Binding-site contacts:
Ligand atom O1A contacts residue LYS64 of chain 1.B at 3.2 Å (salt-bridge).
Ligand atom O3' contacts residue ASN141 of chain 1.B at 3.7 Å.
Ligand atom C5 contacts residue LEU191 of chain 1.B at 3.5 Å (hydrophobic).
Ligand atom O1G contacts residue PHE67 of chain 1.B at 3.1 Å (h-bond).
Ligand atom N3B contacts residue PHE67 of chain 1.B at 3.5 Å.
Ligand atom C2 contacts residue ILE62 of chain 1.B at 3.8 Å (hydrophobic).
Ligand atom O2G contacts residue SER66 of chain 1.B at 2.9 Å (h-bond).
Ligand atom N3 contacts residue LEU191 of chain 1.B at 3.8 Å.
Ligand atom C5' contacts residue GLY63 of chain 1.B at 3.6 Å.
Ligand atom PA contacts residue PHE67 of chain 1.B at 3.8 Å.
Ligand atom O5' contacts residue PHE67 of chain 1.B at 3.4 Å.
Ligand atom O4' contacts residue VAL70 of chain 1.B at 3.6 Å.
Ligand atom PG contacts residue SER66 of chain 1.B at 3.6 Å.
Ligand atom O3A contacts residue PHE67 of chain 1.B at 4.0 Å.
Ligand atom O1B contacts residue PHE67 of chain 1.B at 3.7 Å.
Ligand atom N3B contacts residue GLY65 of chain 1.B at 3.6 Å.
Ligand atom O1G contacts residue SER66 of chain 1.B at 3.3 Å (h-bond).
Ligand atom O2G contacts residue GLY65 of chain 1.B at 3.6 Å.
Ligand atom O1A contacts residue PHE67 of chain 1.B at 3.2 Å.
Ligand atom C6 contacts residue LEU191 of chain 1.B at 3.9 Å (hydrophobic).
Ligand atom N6 contacts residue GLU136 of chain 1.B at 2.9 Å (salt-bridge).
Ligand atom N3 contacts residue ILE62 of chain 1.B at 3.8 Å.
Ligand atom N6 contacts residue ALA83 of chain 1.B at 3.7 Å.
Ligand atom C4 contacts residue LEU191 of chain 1.B at 3.5 Å (hydrophobic).
Ligand atom N1 contacts residue LEU138 of chain 1.B at 3.0 Å (h-bond).
Ligand atom C4' contacts residue GLY63 of chain 1.B at 3.7 Å.
Ligand atom O2' contacts residue ASN141 of chain 1.B at 3.2 Å (h-bond).
Ligand atom O2' contacts residue LEU191 of chain 1.B at 3.9 Å.
Ligand atom O1B contacts residue ASP204 of chain 1.B at 3.4 Å (salt-bridge).
Ligand atom C6 contacts residue ALA83 of chain 1.B at 3.6 Å (hydrophobic).
Ligand atom C6 contacts residue GLU136 of chain 1.B at 3.9 Å.
Ligand atom O1A contacts residue GLY65 of chain 1.B at 3.1 Å.
Ligand atom N9 contacts residue LEU191 of chain 1.B at 3.8 Å.
Ligand atom C2 contacts residue LEU138 of chain 1.B at 3.4 Å (hydrophobic).
Ligand atom C1' contacts residue ILE62 of chain 1.B at 3.9 Å (hydrophobic).
Ligand atom C5' contacts residue PHE67 of chain 1.B at 3.6 Å (hydrophobic).
Ligand atom N6 contacts residue PHE135 of chain 1.B at 3.8 Å.
Ligand atom N1 contacts residue ALA83 of chain 1.B at 3.5 Å.
Ligand atom N7 contacts residue LEU191 of chain 1.B at 4.0 Å.
Ligand atom N1 contacts residue GLU136 of chain 1.B at 3.9 Å.

A small-molecule ligand and the protein it binds are described below.
Small molecule (SMILES): Nc1ncnc2c1ncn2[C@@H]1O[C@H](CO[P](=O)(O)O[P](=O)(O)NP(=O)(O)O)[C@@H](O)[C@H]1O

Sequence of chain 1.B:
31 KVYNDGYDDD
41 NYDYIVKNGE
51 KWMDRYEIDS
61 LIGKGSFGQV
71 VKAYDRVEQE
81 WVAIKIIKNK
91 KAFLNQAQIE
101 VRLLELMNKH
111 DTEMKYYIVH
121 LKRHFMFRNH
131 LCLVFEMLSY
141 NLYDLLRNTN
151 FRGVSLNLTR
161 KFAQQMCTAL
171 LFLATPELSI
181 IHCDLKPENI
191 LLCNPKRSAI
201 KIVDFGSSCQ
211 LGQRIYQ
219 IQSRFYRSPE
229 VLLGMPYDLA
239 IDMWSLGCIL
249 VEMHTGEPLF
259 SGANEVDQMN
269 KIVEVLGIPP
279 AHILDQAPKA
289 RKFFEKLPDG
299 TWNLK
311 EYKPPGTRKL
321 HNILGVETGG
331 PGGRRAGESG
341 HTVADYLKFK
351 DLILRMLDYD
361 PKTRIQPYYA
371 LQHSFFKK